Binding-site contacts:
Ligand atom C1 contacts residue THR203 of chain 1.A at 3.4 Å.
Ligand atom C15 contacts residue HIS219 of chain 1.A at 3.0 Å.
Ligand atom C1 contacts residue LEU421 of chain 1.A at 3.7 Å (hydrophobic).
Ligand atom C4 contacts residue TYR217 of chain 1.A at 3.5 Å (hydrophobic).
Ligand atom N3 contacts residue TYR217 of chain 1.A at 3.5 Å.
Ligand atom C7 contacts residue ILE328 of chain 1.A at 3.7 Å (hydrophobic).
Ligand atom C3 contacts residue TYR217 of chain 1.A at 3.6 Å (hydrophobic).
Ligand atom C1 contacts residue ASN167 of chain 1.A at 3.3 Å.
Ligand atom N2 contacts residue PHE90 of chain 1.A at 3.6 Å.
Ligand atom C16 contacts residue ASN376 of chain 1.A at 3.6 Å.
Ligand atom C5 contacts residue TYR92 of chain 1.A at 3.8 Å (hydrophobic).
Ligand atom C5 contacts residue PHE90 of chain 1.A at 3.8 Å (hydrophobic).
Ligand atom C17 contacts residue TYR345 of chain 1.A at 3.4 Å (hydrophobic).
Ligand atom N5 contacts residue TYR217 of chain 1.A at 3.8 Å.
Ligand atom N4 contacts residue GLY205 of chain 1.A at 3.2 Å (h-bond).
Ligand atom C16 contacts residue TYR345 of chain 1.A at 3.2 Å (hydrophobic).
Ligand atom N contacts residue LEU421 of chain 1.A at 3.5 Å (h-bond).
Ligand atom N5 contacts residue TYR345 of chain 1.A at 2.7 Å (h-bond).
Ligand atom C16 contacts residue HXE1 of chain 1.E at 3.5 Å.
Ligand atom C14 contacts residue TYR217 of chain 1.A at 3.7 Å (hydrophobic).
Ligand atom C contacts residue TYR80 of chain 1.A at 3.8 Å (hydrophobic).
Ligand atom C11 contacts residue HIS398 of chain 1.A at 3.8 Å.
Ligand atom C2 contacts residue LEU421 of chain 1.A at 3.2 Å (hydrophobic).
Ligand atom C8 contacts residue TYR217 of chain 1.A at 3.3 Å (hydrophobic).
Ligand atom C contacts residue THR203 of chain 1.A at 3.5 Å.
Ligand atom C8 contacts residue PHE90 of chain 1.A at 3.2 Å (hydrophobic).
Ligand atom N5 contacts residue PHE90 of chain 1.A at 3.4 Å.
Ligand atom N1 contacts residue PHE90 of chain 1.A at 3.4 Å.
Ligand atom N1 contacts residue TYR217 of chain 1.A at 3.5 Å (h-bond).
Ligand atom N2 contacts residue TYR217 of chain 1.A at 3.3 Å (h-bond).
Ligand atom C7 contacts residue TYR92 of chain 1.A at 3.7 Å (hydrophobic).
Ligand atom S contacts residue HIS219 of chain 1.A at 3.8 Å.
Ligand atom C17 contacts residue TYR217 of chain 1.A at 3.6 Å (hydrophobic).
Ligand atom C7 contacts residue PHE90 of chain 1.A at 3.6 Å (hydrophobic).
Ligand atom C9 contacts residue TYR217 of chain 1.A at 3.4 Å (hydrophobic).
Ligand atom C11 contacts residue TYR217 of chain 1.A at 3.7 Å (hydrophobic).
Ligand atom C contacts residue MYA1 of chain 1.B at 3.5 Å.
Ligand atom C13 contacts residue GLY205 of chain 1.A at 3.6 Å.
Ligand atom C contacts residue ASN167 of chain 1.A at 3.4 Å.
Ligand atom C7 contacts residue TYR345 of chain 1.A at 3.4 Å (hydrophobic).

A protein and the small-molecule ligand that binds it are described below.
Small molecule (SMILES): CCN1CCC(N(C)c2nc(N(C)CCC#N)c3sccc3n2)CC1

Sequence of chain 1.A:
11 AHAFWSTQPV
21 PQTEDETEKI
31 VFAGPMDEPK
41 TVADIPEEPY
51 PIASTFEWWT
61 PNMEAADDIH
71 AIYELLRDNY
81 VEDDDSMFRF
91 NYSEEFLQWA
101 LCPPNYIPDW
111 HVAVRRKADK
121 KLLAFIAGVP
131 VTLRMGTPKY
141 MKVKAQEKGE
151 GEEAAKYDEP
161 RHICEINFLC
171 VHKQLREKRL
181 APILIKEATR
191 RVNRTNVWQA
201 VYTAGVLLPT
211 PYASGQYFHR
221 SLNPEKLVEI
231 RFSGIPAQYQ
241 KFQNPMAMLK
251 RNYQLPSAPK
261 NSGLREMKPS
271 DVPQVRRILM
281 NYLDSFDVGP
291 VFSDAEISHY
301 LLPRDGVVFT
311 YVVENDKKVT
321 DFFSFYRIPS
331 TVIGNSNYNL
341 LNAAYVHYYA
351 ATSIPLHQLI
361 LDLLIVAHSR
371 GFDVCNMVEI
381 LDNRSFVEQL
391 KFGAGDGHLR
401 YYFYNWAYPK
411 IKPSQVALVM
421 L